The protein below binds the small molecule below.
Small molecule (SMILES): CC(=O)N[C@@H]1[C@@H](O)[C@H](O)[C@@H](CO)O[C@H]1O

Binding-site contacts:
Ligand atom C8 contacts residue HIS169 of chain 1.C at 4.4 Å.
Ligand atom C4 contacts residue ASN120 of chain 1.C at 4.2 Å.
Ligand atom O7 contacts residue GLU168 of chain 1.C at 3.5 Å.
Ligand atom C3 contacts residue TYR19 of chain 1.C at 3.9 Å (hydrophobic).
Ligand atom C8 contacts residue VAL119 of chain 1.C at 4.5 Å (hydrophobic).
Ligand atom C8 contacts residue ASN120 of chain 1.C at 4.3 Å.
Ligand atom O5 contacts residue ASN120 of chain 1.C at 2.3 Å (h-bond).
Ligand atom C8 contacts residue VAL118 of chain 1.C at 3.8 Å (hydrophobic).
Ligand atom C2 contacts residue ASN120 of chain 1.C at 2.4 Å.
Ligand atom C1 contacts residue ASN120 of chain 1.C at 1.4 Å.
Ligand atom C8 contacts residue GLU168 of chain 1.C at 3.5 Å.
Ligand atom O3 contacts residue TYR19 of chain 1.C at 3.7 Å.
Ligand atom C7 contacts residue ASN120 of chain 1.C at 3.5 Å.
Ligand atom C7 contacts residue GLU168 of chain 1.C at 3.9 Å.
Ligand atom N2 contacts residue ASN120 of chain 1.C at 2.9 Å (h-bond).
Ligand atom O7 contacts residue ASN120 of chain 1.C at 3.6 Å (h-bond).
Ligand atom C5 contacts residue ASN120 of chain 1.C at 3.6 Å.
Ligand atom C8 contacts residue TRP170 of chain 1.C at 3.6 Å (hydrophobic).
Ligand atom C3 contacts residue ASN120 of chain 1.C at 3.8 Å.
Ligand atom C7 contacts residue TRP170 of chain 1.C at 4.0 Å (hydrophobic).
Ligand atom O7 contacts residue TRP170 of chain 1.C at 4.5 Å.

Sequence of chain 1.C:
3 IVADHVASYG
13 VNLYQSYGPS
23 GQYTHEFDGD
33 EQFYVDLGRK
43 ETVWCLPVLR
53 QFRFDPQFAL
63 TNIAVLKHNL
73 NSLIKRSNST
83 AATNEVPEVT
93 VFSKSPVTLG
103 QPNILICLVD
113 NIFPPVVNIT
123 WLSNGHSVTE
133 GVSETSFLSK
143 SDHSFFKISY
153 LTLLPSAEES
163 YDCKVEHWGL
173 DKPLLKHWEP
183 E